Sequence of chain 1.C:
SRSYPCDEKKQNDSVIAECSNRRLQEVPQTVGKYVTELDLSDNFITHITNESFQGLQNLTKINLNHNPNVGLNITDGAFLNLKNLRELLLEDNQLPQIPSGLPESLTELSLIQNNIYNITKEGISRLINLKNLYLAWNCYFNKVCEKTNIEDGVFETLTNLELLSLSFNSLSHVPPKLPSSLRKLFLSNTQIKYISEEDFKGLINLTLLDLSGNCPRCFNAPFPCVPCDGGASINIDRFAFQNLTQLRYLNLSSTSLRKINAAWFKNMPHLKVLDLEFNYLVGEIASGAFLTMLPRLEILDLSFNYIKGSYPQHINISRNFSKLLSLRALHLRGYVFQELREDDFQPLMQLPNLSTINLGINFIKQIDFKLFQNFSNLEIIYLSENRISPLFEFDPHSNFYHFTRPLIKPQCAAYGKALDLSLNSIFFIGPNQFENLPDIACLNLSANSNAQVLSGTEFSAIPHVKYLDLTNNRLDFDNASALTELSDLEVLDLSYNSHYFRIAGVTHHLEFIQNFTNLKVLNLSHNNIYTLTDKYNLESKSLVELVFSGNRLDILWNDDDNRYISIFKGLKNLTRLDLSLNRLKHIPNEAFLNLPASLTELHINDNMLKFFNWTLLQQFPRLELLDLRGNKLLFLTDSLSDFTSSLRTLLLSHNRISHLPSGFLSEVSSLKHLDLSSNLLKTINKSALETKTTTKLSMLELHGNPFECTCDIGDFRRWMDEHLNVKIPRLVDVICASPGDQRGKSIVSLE

The protein below binds the small molecule below.
Small molecule (SMILES): CC(=O)N[C@@H]1[C@@H](O)[C@H](O)[C@@H](CO)O[C@H]1O

Binding-site contacts:
Ligand atom N2 contacts residue ASN524 of chain 1.C at 2.9 Å (h-bond).
Ligand atom O5 contacts residue ASN524 of chain 1.C at 2.3 Å (h-bond).
Ligand atom C7 contacts residue ASN524 of chain 1.C at 3.3 Å.
Ligand atom C1 contacts residue ASN524 of chain 1.C at 1.4 Å.
Ligand atom C2 contacts residue ASN524 of chain 1.C at 2.3 Å.
Ligand atom C8 contacts residue ASN524 of chain 1.C at 4.0 Å.
Ligand atom C3 contacts residue ASN524 of chain 1.C at 3.7 Å.
Ligand atom O7 contacts residue ALA525 of chain 1.C at 3.8 Å.
Ligand atom C5 contacts residue ASN524 of chain 1.C at 3.6 Å.
Ligand atom O7 contacts residue ASN524 of chain 1.C at 3.7 Å.
Ligand atom C5 contacts residue SER500 of chain 1.C at 3.9 Å.
Ligand atom O6 contacts residue SER500 of chain 1.C at 4.0 Å.
Ligand atom O5 contacts residue SER500 of chain 1.C at 3.2 Å.
Ligand atom C1 contacts residue SER500 of chain 1.C at 4.1 Å.
Ligand atom C6 contacts residue SER500 of chain 1.C at 3.7 Å.
Ligand atom O7 contacts residue ASP523 of chain 1.C at 4.4 Å.
Ligand atom C4 contacts residue ASN524 of chain 1.C at 4.1 Å.